The small molecule below binds the protein below.
Small molecule (SMILES): [H]/N=C(/N)NCCC[C@H](N[C@H](C)C(=O)O)C(=O)O

Binding-site contacts:
Ligand atom OAF contacts residue LEU132 of chain 1.B at 3.5 Å.
Ligand atom CAP contacts residue ASP59 of chain 1.B at 3.8 Å.
Ligand atom NAQ contacts residue PHE111 of chain 1.B at 3.8 Å.
Ligand atom OAB contacts residue ASP59 of chain 1.B at 3.7 Å.
Ligand atom CAL contacts residue ASP59 of chain 1.B at 3.1 Å.
Ligand atom CAP contacts residue ASP150 of chain 1.B at 4.1 Å.
Ligand atom CB contacts residue ASP59 of chain 1.B at 3.5 Å.
Ligand atom CAM contacts residue SER133 of chain 1.B at 4.1 Å.
Ligand atom CAM contacts residue PHE111 of chain 1.B at 3.8 Å (hydrophobic).
Ligand atom O contacts residue PRO40 of chain 1.B at 3.6 Å.
Ligand atom OAF contacts residue SER133 of chain 1.B at 3.0 Å (h-bond).
Ligand atom OXT contacts residue SER41 of chain 1.B at 3.9 Å.
Ligand atom O contacts residue SER41 of chain 1.B at 2.7 Å (h-bond).
Ligand atom O contacts residue MSE10 of chain 1.B at 3.4 Å.
Ligand atom OAF contacts residue ALA12 of chain 1.B at 3.4 Å.
Ligand atom NAO contacts residue ASP59 of chain 1.B at 3.9 Å.
Ligand atom NAN contacts residue ASP59 of chain 1.B at 4.0 Å.
Ligand atom CAE contacts residue ALA12 of chain 1.B at 3.7 Å (hydrophobic).
Ligand atom OXT contacts residue ASP59 of chain 1.B at 3.5 Å (salt-bridge).
Ligand atom CAI contacts residue SER131 of chain 1.B at 3.6 Å.
Ligand atom NAO contacts residue GLU173 of chain 1.B at 4.0 Å.
Ligand atom NAQ contacts residue ASP59 of chain 1.B at 4.0 Å.
Ligand atom C contacts residue ASP59 of chain 1.B at 2.8 Å.
Ligand atom OAB contacts residue ALA12 of chain 1.B at 3.1 Å (h-bond).
Ligand atom CAE contacts residue ASP59 of chain 1.B at 3.7 Å.
Ligand atom CB contacts residue SER131 of chain 1.B at 3.4 Å.
Ligand atom CAL contacts residue GLN105 of chain 1.B at 4.0 Å.
Ligand atom O contacts residue ASP59 of chain 1.B at 2.9 Å (salt-bridge).
Ligand atom OAB contacts residue MSE10 of chain 1.B at 3.3 Å.
Ligand atom CAM contacts residue GLN105 of chain 1.B at 3.9 Å.
Ligand atom CAK contacts residue SER133 of chain 1.B at 3.5 Å.
Ligand atom CAK contacts residue ASP59 of chain 1.B at 3.0 Å.
Ligand atom CAI contacts residue ASP59 of chain 1.B at 2.6 Å.
Ligand atom CA contacts residue ASP59 of chain 1.B at 2.5 Å.
Ligand atom CAM contacts residue ASP150 of chain 1.B at 3.8 Å.
Ligand atom NAO contacts residue ASP150 of chain 1.B at 3.9 Å.
Ligand atom NAN contacts residue ASP150 of chain 1.B at 3.1 Å (salt-bridge).
Ligand atom C contacts residue SER41 of chain 1.B at 3.6 Å.
Ligand atom N contacts residue ASP59 of chain 1.B at 1.3 Å (salt-bridge).
Ligand atom OAB contacts residue PRO11 of chain 1.B at 3.1 Å.

Sequence of chain 1.B:
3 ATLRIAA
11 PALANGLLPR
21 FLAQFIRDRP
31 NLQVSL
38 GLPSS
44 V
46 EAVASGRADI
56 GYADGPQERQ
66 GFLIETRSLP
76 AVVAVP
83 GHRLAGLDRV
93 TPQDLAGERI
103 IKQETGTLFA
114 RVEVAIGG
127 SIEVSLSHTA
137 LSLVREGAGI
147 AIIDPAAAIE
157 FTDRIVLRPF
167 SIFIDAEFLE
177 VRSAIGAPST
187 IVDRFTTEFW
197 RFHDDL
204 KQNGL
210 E